Binding-site contacts:
Ligand atom O7 contacts residue ASN68 of chain 1.D at 3.1 Å (h-bond).
Ligand atom C8 contacts residue GLU66 of chain 1.D at 3.3 Å.
Ligand atom C3 contacts residue ASN68 of chain 1.D at 3.8 Å.
Ligand atom C5 contacts residue ASN68 of chain 1.D at 3.7 Å.
Ligand atom C8 contacts residue ARG61 of chain 1.D at 3.4 Å.
Ligand atom C8 contacts residue TYR67 of chain 1.D at 4.3 Å (hydrophobic).
Ligand atom C8 contacts residue TRP63 of chain 1.D at 3.5 Å (hydrophobic).
Ligand atom C7 contacts residue ARG61 of chain 1.D at 3.9 Å.
Ligand atom N2 contacts residue ASN68 of chain 1.D at 2.9 Å (h-bond).
Ligand atom N2 contacts residue GLU66 of chain 1.D at 4.4 Å.
Ligand atom C7 contacts residue ASN68 of chain 1.D at 3.2 Å.
Ligand atom O7 contacts residue ARG61 of chain 1.D at 3.5 Å (salt-bridge).
Ligand atom O5 contacts residue ASN68 of chain 1.D at 2.4 Å (h-bond).
Ligand atom C3 contacts residue GLU66 of chain 1.D at 4.5 Å.
Ligand atom C2 contacts residue ASN68 of chain 1.D at 2.5 Å.
Ligand atom C8 contacts residue ARG62 of chain 1.D at 3.8 Å.
Ligand atom C4 contacts residue ASN68 of chain 1.D at 4.2 Å.
Ligand atom C1 contacts residue ASN68 of chain 1.D at 1.4 Å.
Ligand atom C8 contacts residue ASN68 of chain 1.D at 4.1 Å.

This protein binds this small molecule.
Small molecule (SMILES): CC(=O)N[C@@H]1[C@@H](O)[C@H](O)[C@@H](CO)O[C@H]1O

Sequence of chain 1.D:
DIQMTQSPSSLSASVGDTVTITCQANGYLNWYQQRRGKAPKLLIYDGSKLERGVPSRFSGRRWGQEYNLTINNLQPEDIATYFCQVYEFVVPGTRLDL